Binding-site contacts:
Ligand atom O3 contacts residue ILE180 of chain 1.H at 3.7 Å.
Ligand atom C1 contacts residue ASP320 of chain 1.G at 3.8 Å.
Ligand atom C8 contacts residue TRP598 of chain 1.F at 3.6 Å (hydrophobic).
Ligand atom O5 contacts residue ASN539 of chain 1.F at 2.4 Å (h-bond).
Ligand atom C3 contacts residue ASP320 of chain 1.G at 4.0 Å.
Ligand atom O7 contacts residue THR541 of chain 1.F at 3.6 Å.
Ligand atom O3 contacts residue ARG349 of chain 1.G at 3.4 Å (salt-bridge).
Ligand atom O5 contacts residue HIS542 of chain 1.F at 3.4 Å.
Ligand atom C5 contacts residue THR541 of chain 1.F at 3.9 Å.
Ligand atom C1 contacts residue LEU78 of chain 1.F at 4.0 Å (hydrophobic).
Ligand atom C7 contacts residue THR541 of chain 1.F at 4.0 Å.
Ligand atom C1 contacts residue HIS542 of chain 1.F at 4.1 Å.
Ligand atom C7 contacts residue ARG349 of chain 1.G at 3.6 Å.
Ligand atom C6 contacts residue PRO321 of chain 1.G at 3.5 Å (hydrophobic).
Ligand atom C1 contacts residue ASN539 of chain 1.F at 1.4 Å.
Ligand atom C6 contacts residue HIS542 of chain 1.F at 3.9 Å.
Ligand atom C7 contacts residue ASN539 of chain 1.F at 3.8 Å.
Ligand atom C8 contacts residue TRP538 of chain 1.F at 4.1 Å (hydrophobic).
Ligand atom O6 contacts residue TYR322 of chain 1.G at 3.2 Å.
Ligand atom N2 contacts residue ASN539 of chain 1.F at 2.9 Å (h-bond).
Ligand atom C8 contacts residue THR541 of chain 1.F at 3.8 Å.
Ligand atom O7 contacts residue ARG349 of chain 1.G at 2.5 Å (salt-bridge).
Ligand atom C5 contacts residue ASN539 of chain 1.F at 3.6 Å.
Ligand atom C5 contacts residue PRO321 of chain 1.G at 3.9 Å (hydrophobic).
Ligand atom C6 contacts residue THR541 of chain 1.F at 4.1 Å.
Ligand atom C4 contacts residue ASP320 of chain 1.G at 4.0 Å.
Ligand atom C2 contacts residue LEU78 of chain 1.F at 4.0 Å (hydrophobic).
Ligand atom O4 contacts residue ILE180 of chain 1.H at 3.5 Å.
Ligand atom O4 contacts residue ILE183 of chain 1.H at 3.3 Å (h-bond).
Ligand atom C3 contacts residue ASN539 of chain 1.F at 3.8 Å.
Ligand atom C2 contacts residue ASN539 of chain 1.F at 2.5 Å.
Ligand atom O4 contacts residue HIS182 of chain 1.H at 3.3 Å.
Ligand atom C4 contacts residue PRO321 of chain 1.G at 3.5 Å (hydrophobic).
Ligand atom O2 contacts residue ASP320 of chain 1.G at 2.6 Å (salt-bridge).
Ligand atom C2 contacts residue ASP320 of chain 1.G at 3.5 Å.
Ligand atom O4 contacts residue PRO321 of chain 1.G at 2.5 Å (h-bond).
Ligand atom C6 contacts residue TYR322 of chain 1.G at 3.5 Å (hydrophobic).
Ligand atom O4 contacts residue ASP320 of chain 1.G at 3.0 Å (salt-bridge).
Ligand atom O6 contacts residue HIS542 of chain 1.F at 2.8 Å (h-bond).
Ligand atom O5 contacts residue LEU78 of chain 1.F at 4.1 Å.

This small molecule binds to this protein.
Small molecule (SMILES): CC(=O)N[C@H]1[C@H](O[C@H]2[C@H](O)[C@@H](NC(C)=O)CO[C@@H]2CO)O[C@H](CO)[C@@H](O[C@@H]2O[C@H](CO[C@H]3O[C@H](CO)[C@@H](O)[C@H](O[C@H]4O[C@H](CO)[C@@H](O)[C@H](O)[C@@H]4O)[C@@H]3O)[C@@H](O)[C@H](O[C@H]3O[C@H](CO)[C@@H](O)[C@H](O)[C@@H]3O[C@H]3O[C@H](CO)[C@@H](O)[C@H](O)[C@@H]3O[C@H]3O[C@H](CO)[C@@H](O)[C@H](O)[C@@H]3O)[C@@H]2O)[C@@H]1O

Sequence of chain 1.G:
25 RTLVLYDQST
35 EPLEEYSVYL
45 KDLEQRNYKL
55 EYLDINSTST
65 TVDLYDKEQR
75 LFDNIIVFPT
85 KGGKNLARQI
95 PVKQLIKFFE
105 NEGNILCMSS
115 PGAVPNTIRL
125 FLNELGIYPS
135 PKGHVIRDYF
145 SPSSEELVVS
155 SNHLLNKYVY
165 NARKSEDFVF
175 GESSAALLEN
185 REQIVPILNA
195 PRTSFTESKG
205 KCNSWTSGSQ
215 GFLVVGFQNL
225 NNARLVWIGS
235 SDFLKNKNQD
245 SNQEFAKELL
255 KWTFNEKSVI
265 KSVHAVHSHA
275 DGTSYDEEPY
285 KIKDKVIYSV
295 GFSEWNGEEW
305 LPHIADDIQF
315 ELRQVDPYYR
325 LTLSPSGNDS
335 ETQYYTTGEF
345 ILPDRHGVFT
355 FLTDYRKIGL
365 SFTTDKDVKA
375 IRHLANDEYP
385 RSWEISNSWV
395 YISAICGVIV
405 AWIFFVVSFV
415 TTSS

Sequence of chain 1.H:
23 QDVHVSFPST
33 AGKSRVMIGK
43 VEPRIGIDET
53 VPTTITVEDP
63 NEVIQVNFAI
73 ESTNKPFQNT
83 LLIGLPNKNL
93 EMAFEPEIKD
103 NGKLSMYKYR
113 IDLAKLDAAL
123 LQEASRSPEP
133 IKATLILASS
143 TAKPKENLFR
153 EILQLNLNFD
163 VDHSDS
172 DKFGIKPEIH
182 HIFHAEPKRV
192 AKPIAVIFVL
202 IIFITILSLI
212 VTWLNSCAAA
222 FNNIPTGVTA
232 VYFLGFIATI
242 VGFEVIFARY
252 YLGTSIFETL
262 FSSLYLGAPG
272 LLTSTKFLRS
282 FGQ

Sequence of chain 1.F:
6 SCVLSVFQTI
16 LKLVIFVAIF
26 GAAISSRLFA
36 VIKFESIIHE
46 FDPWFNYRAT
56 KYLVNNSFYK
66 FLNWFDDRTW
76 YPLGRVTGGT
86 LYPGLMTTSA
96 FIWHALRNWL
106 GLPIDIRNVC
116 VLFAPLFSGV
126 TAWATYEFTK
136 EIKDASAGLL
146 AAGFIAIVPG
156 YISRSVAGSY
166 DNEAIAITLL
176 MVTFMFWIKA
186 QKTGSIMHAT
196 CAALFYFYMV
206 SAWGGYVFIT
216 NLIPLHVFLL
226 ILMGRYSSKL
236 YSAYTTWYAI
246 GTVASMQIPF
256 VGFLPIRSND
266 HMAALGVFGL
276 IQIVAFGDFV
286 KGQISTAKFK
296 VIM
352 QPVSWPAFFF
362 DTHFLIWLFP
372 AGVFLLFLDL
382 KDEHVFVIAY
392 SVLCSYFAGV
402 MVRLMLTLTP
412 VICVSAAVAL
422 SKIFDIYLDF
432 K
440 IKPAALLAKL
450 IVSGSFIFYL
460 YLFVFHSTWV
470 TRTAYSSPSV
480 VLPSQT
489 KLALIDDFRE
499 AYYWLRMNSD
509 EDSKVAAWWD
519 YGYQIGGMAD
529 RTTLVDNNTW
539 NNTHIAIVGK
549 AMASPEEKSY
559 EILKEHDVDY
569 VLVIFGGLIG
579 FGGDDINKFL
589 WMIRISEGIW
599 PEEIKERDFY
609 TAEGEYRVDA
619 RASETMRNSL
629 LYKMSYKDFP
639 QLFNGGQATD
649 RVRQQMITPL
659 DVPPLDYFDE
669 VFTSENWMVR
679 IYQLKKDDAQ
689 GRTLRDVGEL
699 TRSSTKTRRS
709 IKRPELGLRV